This small molecule binds to this protein.
Small molecule (SMILES): CC(C)[C@H](C(=O)N1CCC2(CC1)Oc1ccc(CCC(=O)O)cc1O2)c1ccc(Cl)cc1

Binding-site contacts:
Ligand atom C5 contacts residue TYR192 of chain 1.A at 3.0 Å (hydrophobic).
Ligand atom C19 contacts residue GLU123 of chain 1.A at 3.2 Å.
Ligand atom C17 contacts residue BOG1 of chain 1.F at 3.8 Å.
Ligand atom C9 contacts residue GLU123 of chain 1.A at 3.6 Å.
Ligand atom CL contacts residue TRP266 of chain 1.A at 3.8 Å.
Ligand atom O32 contacts residue ILE276 of chain 1.A at 3.6 Å.
Ligand atom O8 contacts residue BOG1 of chain 1.F at 3.4 Å (h-bond).
Ligand atom C14 contacts residue HIS212 of chain 1.A at 3.6 Å.
Ligand atom C29 contacts residue ILE276 of chain 1.A at 3.8 Å (hydrophobic).
Ligand atom C19 contacts residue BOG1 of chain 1.F at 3.8 Å.
Ligand atom C4 contacts residue TYR269 of chain 1.A at 3.3 Å (hydrophobic).
Ligand atom C21 contacts residue PHE209 of chain 1.A at 3.9 Å (hydrophobic).
Ligand atom CL contacts residue CYS265 of chain 1.A at 3.9 Å.
Ligand atom C27 contacts residue PHE209 of chain 1.A at 3.5 Å (hydrophobic).
Ligand atom C14 contacts residue PHE213 of chain 1.A at 3.9 Å (hydrophobic).
Ligand atom O20 contacts residue TYR269 of chain 1.A at 3.9 Å.
Ligand atom C11 contacts residue TYR269 of chain 1.A at 3.6 Å (hydrophobic).
Ligand atom C17 contacts residue GLU123 of chain 1.A at 3.5 Å.
Ligand atom C27 contacts residue ALA273 of chain 1.A at 3.7 Å (hydrophobic).
Ligand atom C15 contacts residue LEU126 of chain 1.A at 3.5 Å (hydrophobic).
Ligand atom C14 contacts residue LEU126 of chain 1.A at 3.6 Å (hydrophobic).
Ligand atom C18 contacts residue GLU123 of chain 1.A at 3.3 Å.
Ligand atom O32 contacts residue TYR192 of chain 1.A at 3.8 Å.
Ligand atom C15 contacts residue HIS212 of chain 1.A at 3.3 Å.
Ligand atom C24 contacts residue VAL205 of chain 1.A at 3.5 Å (hydrophobic).
Ligand atom O8 contacts residue TYR192 of chain 1.A at 3.6 Å.
Ligand atom N6 contacts residue TYR192 of chain 1.A at 3.7 Å.
Ligand atom O31 contacts residue MET289 of chain 1.A at 3.7 Å.
Ligand atom C27 contacts residue TYR269 of chain 1.A at 3.9 Å (hydrophobic).
Ligand atom O31 contacts residue ILE276 of chain 1.A at 3.7 Å.
Ligand atom C4 contacts residue MET289 of chain 1.A at 3.8 Å (hydrophobic).
Ligand atom C30 contacts residue ILE276 of chain 1.A at 3.4 Å (hydrophobic).
Ligand atom N6 contacts residue MET208 of chain 1.A at 3.9 Å.
Ligand atom C28 contacts residue VAL205 of chain 1.A at 3.6 Å (hydrophobic).
Ligand atom C12 contacts residue TYR269 of chain 1.A at 3.3 Å (hydrophobic).
Ligand atom C18 contacts residue THR119 of chain 1.A at 3.8 Å.
Ligand atom C26 contacts residue ALA273 of chain 1.A at 3.3 Å (hydrophobic).
Ligand atom O23 contacts residue TYR192 of chain 1.A at 3.7 Å.
Ligand atom C19 contacts residue GLY122 of chain 1.A at 3.5 Å.
Ligand atom C26 contacts residue PHE209 of chain 1.A at 3.5 Å (hydrophobic).

Sequence of chain 1.A:
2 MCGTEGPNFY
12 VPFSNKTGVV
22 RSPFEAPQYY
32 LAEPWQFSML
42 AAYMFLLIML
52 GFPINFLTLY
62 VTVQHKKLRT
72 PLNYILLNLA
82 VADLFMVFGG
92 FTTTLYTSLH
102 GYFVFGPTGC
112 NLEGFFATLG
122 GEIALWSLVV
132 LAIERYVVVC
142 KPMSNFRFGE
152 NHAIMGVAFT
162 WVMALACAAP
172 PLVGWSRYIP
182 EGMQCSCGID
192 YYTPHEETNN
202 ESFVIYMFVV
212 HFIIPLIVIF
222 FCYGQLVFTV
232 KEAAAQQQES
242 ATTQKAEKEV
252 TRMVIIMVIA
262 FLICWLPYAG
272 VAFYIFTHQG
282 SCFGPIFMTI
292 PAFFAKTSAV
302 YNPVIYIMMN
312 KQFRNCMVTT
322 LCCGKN